This small molecule binds to this protein.
Small molecule (SMILES): OC[C@H]1O[C@H](O)[C@@H](O)[C@@H](O)[C@@H]1O

Sequence of chain 1.C:
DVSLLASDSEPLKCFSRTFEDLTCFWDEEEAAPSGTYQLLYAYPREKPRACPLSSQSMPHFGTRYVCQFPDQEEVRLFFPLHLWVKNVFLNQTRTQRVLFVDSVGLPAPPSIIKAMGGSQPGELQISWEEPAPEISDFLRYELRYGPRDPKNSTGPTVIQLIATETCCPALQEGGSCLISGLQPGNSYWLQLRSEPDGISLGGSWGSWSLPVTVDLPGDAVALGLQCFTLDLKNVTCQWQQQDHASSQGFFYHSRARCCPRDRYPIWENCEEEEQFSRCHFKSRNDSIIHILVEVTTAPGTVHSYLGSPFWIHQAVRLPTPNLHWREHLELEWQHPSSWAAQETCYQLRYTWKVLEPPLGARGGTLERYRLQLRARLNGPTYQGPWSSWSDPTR

Binding-site contacts:
Ligand atom C5 contacts residue TRP244 of chain 1.C at 3.2 Å (hydrophobic).
Ligand atom C2 contacts residue GLU234 of chain 1.C at 4.1 Å.
Ligand atom C6 contacts residue TRP244 of chain 1.C at 4.4 Å (hydrophobic).
Ligand atom C6 contacts residue ARG232 of chain 1.C at 4.4 Å.
Ligand atom C3 contacts residue TRP244 of chain 1.C at 3.4 Å (hydrophobic).
Ligand atom C1 contacts residue TRP244 of chain 1.C at 1.5 Å (hydrophobic).
Ligand atom C2 contacts residue TRP244 of chain 1.C at 2.5 Å (hydrophobic).
Ligand atom O5 contacts residue TRP244 of chain 1.C at 2.4 Å.
Ligand atom C4 contacts residue TRP244 of chain 1.C at 3.9 Å (hydrophobic).
Ligand atom O2 contacts residue SER243 of chain 1.C at 3.8 Å.
Ligand atom O2 contacts residue TRP244 of chain 1.C at 3.6 Å.